Sequence of chain 1.A:
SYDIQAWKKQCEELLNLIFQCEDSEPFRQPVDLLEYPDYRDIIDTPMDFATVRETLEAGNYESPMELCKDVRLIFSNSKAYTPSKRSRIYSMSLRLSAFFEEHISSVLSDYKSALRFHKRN

A small-molecule ligand and the protein it binds are described below.
Small molecule (SMILES): CC1(C)CO[C@@H](CNC(=O)N2CCN(C(=O)c3cccc(O)c3)CC2)CO1

Binding-site contacts:
Ligand atom C22 contacts residue PHE50 of chain 1.A at 3.7 Å (hydrophobic).
Ligand atom C22 contacts residue ASP71 of chain 1.A at 4.0 Å.
Ligand atom O24 contacts residue GLN52 of chain 1.A at 2.7 Å (h-bond).
Ligand atom O18 contacts residue SER101 of chain 1.A at 3.5 Å.
Ligand atom C21 contacts residue ILE97 of chain 1.A at 4.0 Å (hydrophobic).
Ligand atom C21 contacts residue MET70 of chain 1.A at 3.0 Å (hydrophobic).
Ligand atom C15 contacts residue PRO49 of chain 1.A at 3.9 Å (hydrophobic).
Ligand atom C22 contacts residue MET70 of chain 1.A at 3.5 Å (hydrophobic).
Ligand atom C12 contacts residue TYR104 of chain 1.A at 3.6 Å (hydrophobic).
Ligand atom N08 contacts residue ILE112 of chain 1.A at 3.4 Å.
Ligand atom C07 contacts residue ILE112 of chain 1.A at 4.0 Å (hydrophobic).
Ligand atom N08 contacts residue TYR59 of chain 1.A at 3.5 Å (h-bond).
Ligand atom C20 contacts residue PHE50 of chain 1.A at 3.8 Å (hydrophobic).
Ligand atom C23 contacts residue PRO49 of chain 1.A at 3.5 Å (hydrophobic).
Ligand atom C04 contacts residue TYR59 of chain 1.A at 3.3 Å (hydrophobic).
Ligand atom C03 contacts residue TYR59 of chain 1.A at 3.6 Å (hydrophobic).
Ligand atom C20 contacts residue TYR62 of chain 1.A at 3.9 Å (hydrophobic).
Ligand atom C03 contacts residue GLU58 of chain 1.A at 3.8 Å.
Ligand atom C16 contacts residue TYR59 of chain 1.A at 3.7 Å (hydrophobic).
Ligand atom C22 contacts residue GLN52 of chain 1.A at 3.4 Å.
Ligand atom C21 contacts residue PHE50 of chain 1.A at 3.9 Å (hydrophobic).
Ligand atom C22 contacts residue PRO49 of chain 1.A at 3.9 Å (hydrophobic).
Ligand atom C23 contacts residue VAL54 of chain 1.A at 3.5 Å (hydrophobic).
Ligand atom C17 contacts residue TYR62 of chain 1.A at 3.3 Å (hydrophobic).
Ligand atom C25 contacts residue PRO49 of chain 1.A at 3.7 Å (hydrophobic).
Ligand atom C23 contacts residue GLN52 of chain 1.A at 3.5 Å.
Ligand atom O18 contacts residue TYR62 of chain 1.A at 2.5 Å (h-bond).
Ligand atom O10 contacts residue TYR59 of chain 1.A at 3.9 Å.
Ligand atom C06 contacts residue TYR59 of chain 1.A at 3.7 Å (hydrophobic).
Ligand atom C09 contacts residue TYR59 of chain 1.A at 3.6 Å (hydrophobic).
Ligand atom O24 contacts residue PRO49 of chain 1.A at 3.6 Å.
Ligand atom C09 contacts residue ILE112 of chain 1.A at 3.8 Å (hydrophobic).
Ligand atom C19 contacts residue TYR62 of chain 1.A at 3.6 Å (hydrophobic).
Ligand atom N11 contacts residue TYR59 of chain 1.A at 3.8 Å.
Ligand atom O18 contacts residue ASN100 of chain 1.A at 3.8 Å.
Ligand atom C25 contacts residue VAL54 of chain 1.A at 4.0 Å (hydrophobic).
Ligand atom C20 contacts residue MET70 of chain 1.A at 4.0 Å (hydrophobic).
Ligand atom O24 contacts residue VAL54 of chain 1.A at 2.8 Å (h-bond).
Ligand atom O24 contacts residue PRO53 of chain 1.A at 3.4 Å.
Ligand atom O05 contacts residue TYR59 of chain 1.A at 2.8 Å.